Sequence of chain 1.B:
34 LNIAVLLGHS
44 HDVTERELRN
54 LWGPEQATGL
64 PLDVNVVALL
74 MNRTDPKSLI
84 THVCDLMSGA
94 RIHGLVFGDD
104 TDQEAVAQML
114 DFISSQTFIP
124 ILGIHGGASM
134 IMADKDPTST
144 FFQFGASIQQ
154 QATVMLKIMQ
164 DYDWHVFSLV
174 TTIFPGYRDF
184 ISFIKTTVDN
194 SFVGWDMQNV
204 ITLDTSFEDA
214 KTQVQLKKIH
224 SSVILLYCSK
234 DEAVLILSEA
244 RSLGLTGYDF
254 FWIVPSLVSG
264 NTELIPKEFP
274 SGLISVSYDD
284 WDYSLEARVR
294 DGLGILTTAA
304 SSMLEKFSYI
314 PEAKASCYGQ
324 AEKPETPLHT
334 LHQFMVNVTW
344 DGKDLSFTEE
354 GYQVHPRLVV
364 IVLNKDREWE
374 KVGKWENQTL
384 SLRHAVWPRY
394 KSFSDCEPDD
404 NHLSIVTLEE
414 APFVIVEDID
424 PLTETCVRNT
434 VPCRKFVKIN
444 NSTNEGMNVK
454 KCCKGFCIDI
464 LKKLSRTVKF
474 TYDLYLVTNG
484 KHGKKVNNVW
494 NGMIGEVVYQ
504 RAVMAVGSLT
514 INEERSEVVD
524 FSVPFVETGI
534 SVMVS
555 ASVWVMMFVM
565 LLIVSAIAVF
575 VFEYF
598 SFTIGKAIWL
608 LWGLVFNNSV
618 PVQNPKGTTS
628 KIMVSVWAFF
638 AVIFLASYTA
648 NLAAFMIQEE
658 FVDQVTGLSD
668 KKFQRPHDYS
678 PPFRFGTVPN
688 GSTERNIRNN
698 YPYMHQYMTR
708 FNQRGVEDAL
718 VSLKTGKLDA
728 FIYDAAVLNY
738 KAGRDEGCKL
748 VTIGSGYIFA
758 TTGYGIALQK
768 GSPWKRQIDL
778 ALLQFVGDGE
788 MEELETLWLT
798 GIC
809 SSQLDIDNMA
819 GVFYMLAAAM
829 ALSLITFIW

A small-molecule ligand and the protein it binds are described below.
Small molecule (SMILES): CC(=O)N[C@@H]1[C@@H](O)[C@H](O)[C@@H](CO)O[C@H]1O

Binding-site contacts:
Ligand atom C5 contacts residue GLU379 of chain 1.B at 4.2 Å.
Ligand atom C5 contacts residue ASN380 of chain 1.B at 3.7 Å.
Ligand atom C2 contacts residue ASN380 of chain 1.B at 2.5 Å.
Ligand atom N2 contacts residue ASN380 of chain 1.B at 2.9 Å (h-bond).
Ligand atom C1 contacts residue ASN380 of chain 1.B at 1.4 Å.
Ligand atom C4 contacts residue ASN380 of chain 1.B at 4.3 Å.
Ligand atom O7 contacts residue ASN380 of chain 1.B at 4.3 Å.
Ligand atom C3 contacts residue ASN380 of chain 1.B at 3.8 Å.
Ligand atom O5 contacts residue GLU379 of chain 1.B at 4.1 Å.
Ligand atom C6 contacts residue GLU379 of chain 1.B at 3.4 Å.
Ligand atom C7 contacts residue ASN380 of chain 1.B at 3.8 Å.
Ligand atom O5 contacts residue ASN380 of chain 1.B at 2.4 Å (h-bond).